Sequence of chain 1.A:
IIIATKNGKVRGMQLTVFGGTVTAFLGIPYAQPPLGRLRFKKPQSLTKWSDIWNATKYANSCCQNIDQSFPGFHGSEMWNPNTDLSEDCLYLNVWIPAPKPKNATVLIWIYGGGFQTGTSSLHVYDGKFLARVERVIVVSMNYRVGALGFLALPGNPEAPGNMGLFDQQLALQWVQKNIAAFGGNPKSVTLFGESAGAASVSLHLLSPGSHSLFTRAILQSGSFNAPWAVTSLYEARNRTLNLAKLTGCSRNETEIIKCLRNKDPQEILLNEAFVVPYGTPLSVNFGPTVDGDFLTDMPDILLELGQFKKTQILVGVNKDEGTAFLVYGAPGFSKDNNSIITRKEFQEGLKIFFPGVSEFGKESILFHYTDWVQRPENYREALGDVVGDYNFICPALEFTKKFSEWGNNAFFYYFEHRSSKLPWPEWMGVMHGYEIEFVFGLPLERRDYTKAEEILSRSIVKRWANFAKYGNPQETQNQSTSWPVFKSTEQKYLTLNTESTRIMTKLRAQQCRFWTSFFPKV

Binding-site contacts:
Ligand atom C6 contacts residue ARG14 of chain 1.A at 4.3 Å.
Ligand atom C1 contacts residue ASN57 of chain 1.A at 1.4 Å.
Ligand atom C5 contacts residue ASN57 of chain 1.A at 3.6 Å.
Ligand atom O5 contacts residue ASN57 of chain 1.A at 2.3 Å (h-bond).
Ligand atom C2 contacts residue ASN57 of chain 1.A at 2.4 Å.
Ligand atom C2 contacts residue ARG14 of chain 1.A at 4.2 Å.
Ligand atom N2 contacts residue ASN57 of chain 1.A at 2.8 Å (h-bond).
Ligand atom C4 contacts residue ASN57 of chain 1.A at 4.2 Å.
Ligand atom C7 contacts residue ASN57 of chain 1.A at 3.6 Å.
Ligand atom O5 contacts residue ARG14 of chain 1.A at 3.0 Å (salt-bridge).
Ligand atom C5 contacts residue ARG14 of chain 1.A at 3.5 Å.
Ligand atom O7 contacts residue ASN57 of chain 1.A at 4.0 Å.
Ligand atom C1 contacts residue ARG14 of chain 1.A at 2.9 Å.
Ligand atom C3 contacts residue ASN57 of chain 1.A at 3.7 Å.

A protein and the small-molecule ligand that binds it are described below.
Small molecule (SMILES): CC(=O)N[C@@H]1[C@@H](O)[C@H](O)[C@@H](CO)O[C@H]1O